A protein and the small-molecule ligand that binds it are described below.
Small molecule (SMILES): O=C(O)C(=O)Cc1ccc(O)cc1

Binding-site contacts:
Ligand atom C5 contacts residue PHE307 of chain 1.A at 3.9 Å (hydrophobic).
Ligand atom C7 contacts residue MET260 of chain 1.A at 4.1 Å (hydrophobic).
Ligand atom C4 contacts residue PHE311 of chain 1.A at 3.9 Å (hydrophobic).
Ligand atom O4 contacts residue PHE311 of chain 1.A at 3.5 Å.
Ligand atom O4 contacts residue FE1 of chain 1.D at 2.1 Å.
Ligand atom O2 contacts residue FE1 of chain 1.D at 1.9 Å.
Ligand atom O4 contacts residue HIS315 of chain 1.A at 3.0 Å (h-bond).
Ligand atom C3 contacts residue TRP119 of chain 1.A at 3.8 Å (hydrophobic).
Ligand atom C9 contacts residue PHE311 of chain 1.A at 3.9 Å (hydrophobic).
Ligand atom C2 contacts residue HIS315 of chain 1.A at 3.5 Å.
Ligand atom O3 contacts residue LEU348 of chain 1.A at 3.0 Å.
Ligand atom C2 contacts residue FE1 of chain 1.D at 2.7 Å.
Ligand atom C3 contacts residue CYS156 of chain 1.A at 4.1 Å (hydrophobic).
Ligand atom O4 contacts residue HIS263 of chain 1.A at 2.9 Å (h-bond).
Ligand atom O1 contacts residue TRP119 of chain 1.A at 3.2 Å (h-bond).
Ligand atom C2 contacts residue PHE311 of chain 1.A at 4.1 Å (hydrophobic).
Ligand atom C6 contacts residue PHE307 of chain 1.A at 3.5 Å (hydrophobic).
Ligand atom O2 contacts residue ARG147 of chain 1.A at 3.4 Å (salt-bridge).
Ligand atom O2 contacts residue HIS315 of chain 1.A at 2.6 Å (h-bond).
Ligand atom C9 contacts residue HIS263 of chain 1.A at 3.8 Å.
Ligand atom C9 contacts residue ASP292 of chain 1.A at 4.0 Å.
Ligand atom C1 contacts residue HIS315 of chain 1.A at 3.4 Å.
Ligand atom O1 contacts residue FE1 of chain 1.D at 3.9 Å.
Ligand atom C6 contacts residue MET260 of chain 1.A at 4.0 Å (hydrophobic).
Ligand atom C1 contacts residue TRP119 of chain 1.A at 4.0 Å (hydrophobic).
Ligand atom C7 contacts residue ALA293 of chain 1.A at 3.9 Å (hydrophobic).
Ligand atom C8 contacts residue PHE311 of chain 1.A at 4.0 Å (hydrophobic).
Ligand atom C9 contacts residue MET260 of chain 1.A at 3.6 Å (hydrophobic).
Ligand atom C5 contacts residue MET260 of chain 1.A at 4.1 Å (hydrophobic).
Ligand atom O3 contacts residue ALA293 of chain 1.A at 3.3 Å.
Ligand atom C2 contacts residue HIS263 of chain 1.A at 3.9 Å.
Ligand atom C1 contacts residue ARG147 of chain 1.A at 3.5 Å.
Ligand atom O2 contacts residue HIS263 of chain 1.A at 4.1 Å.
Ligand atom C6 contacts residue ILE159 of chain 1.A at 4.0 Å (hydrophobic).
Ligand atom C8 contacts residue ASP292 of chain 1.A at 3.5 Å.
Ligand atom C8 contacts residue ALA293 of chain 1.A at 4.1 Å (hydrophobic).
Ligand atom O1 contacts residue ARG147 of chain 1.A at 2.7 Å (salt-bridge).
Ligand atom O3 contacts residue PHE164 of chain 1.A at 3.2 Å.
Ligand atom C8 contacts residue MET260 of chain 1.A at 3.9 Å (hydrophobic).
Ligand atom C1 contacts residue FE1 of chain 1.D at 2.7 Å.

Sequence of chain 1.A:
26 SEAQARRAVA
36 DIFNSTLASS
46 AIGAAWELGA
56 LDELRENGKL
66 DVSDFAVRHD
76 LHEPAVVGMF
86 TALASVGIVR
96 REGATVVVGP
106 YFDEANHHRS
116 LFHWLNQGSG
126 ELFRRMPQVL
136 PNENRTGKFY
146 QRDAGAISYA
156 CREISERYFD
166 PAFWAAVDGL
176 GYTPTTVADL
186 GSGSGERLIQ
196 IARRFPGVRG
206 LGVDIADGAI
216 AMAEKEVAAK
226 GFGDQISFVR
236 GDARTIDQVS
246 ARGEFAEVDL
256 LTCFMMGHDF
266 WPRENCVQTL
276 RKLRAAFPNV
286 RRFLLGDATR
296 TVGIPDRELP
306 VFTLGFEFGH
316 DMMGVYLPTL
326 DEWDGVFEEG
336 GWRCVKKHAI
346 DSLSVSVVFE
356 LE